Binding-site contacts:
Ligand atom C1 contacts residue THR231 of chain 1.C at 3.6 Å.
Ligand atom C8 contacts residue THR188 of chain 1.C at 3.6 Å.
Ligand atom C3 contacts residue ASN229 of chain 1.C at 3.8 Å.
Ligand atom C1 contacts residue ILE194 of chain 1.C at 4.1 Å (hydrophobic).
Ligand atom C7 contacts residue LYS267 of chain 1.C at 4.2 Å.
Ligand atom C8 contacts residue ILE194 of chain 1.C at 3.8 Å (hydrophobic).
Ligand atom O6 contacts residue THR231 of chain 1.C at 4.0 Å.
Ligand atom O7 contacts residue GLN227 of chain 1.C at 3.8 Å.
Ligand atom C7 contacts residue ILE194 of chain 1.C at 3.9 Å (hydrophobic).
Ligand atom C7 contacts residue GLN227 of chain 1.C at 4.5 Å.
Ligand atom C6 contacts residue GLU232 of chain 1.C at 4.2 Å.
Ligand atom C5 contacts residue THR231 of chain 1.C at 4.1 Å.
Ligand atom C2 contacts residue ILE194 of chain 1.C at 4.5 Å (hydrophobic).
Ligand atom C7 contacts residue ASN229 of chain 1.C at 3.5 Å.
Ligand atom O6 contacts residue GLU232 of chain 1.C at 3.1 Å (salt-bridge).
Ligand atom O7 contacts residue LYS267 of chain 1.C at 3.1 Å (salt-bridge).
Ligand atom N2 contacts residue ILE194 of chain 1.C at 3.6 Å.
Ligand atom C1 contacts residue ASN229 of chain 1.C at 1.4 Å.
Ligand atom O5 contacts residue ASN229 of chain 1.C at 2.3 Å (h-bond).
Ligand atom N2 contacts residue ASN229 of chain 1.C at 3.0 Å (h-bond).
Ligand atom C8 contacts residue GLN227 of chain 1.C at 4.0 Å.
Ligand atom O5 contacts residue THR231 of chain 1.C at 4.0 Å.
Ligand atom C2 contacts residue ASN229 of chain 1.C at 2.5 Å.
Ligand atom O7 contacts residue ASN229 of chain 1.C at 3.5 Å (h-bond).
Ligand atom C5 contacts residue ASN229 of chain 1.C at 3.6 Å.
Ligand atom C4 contacts residue ASN229 of chain 1.C at 4.2 Å.

Sequence of chain 1.C:
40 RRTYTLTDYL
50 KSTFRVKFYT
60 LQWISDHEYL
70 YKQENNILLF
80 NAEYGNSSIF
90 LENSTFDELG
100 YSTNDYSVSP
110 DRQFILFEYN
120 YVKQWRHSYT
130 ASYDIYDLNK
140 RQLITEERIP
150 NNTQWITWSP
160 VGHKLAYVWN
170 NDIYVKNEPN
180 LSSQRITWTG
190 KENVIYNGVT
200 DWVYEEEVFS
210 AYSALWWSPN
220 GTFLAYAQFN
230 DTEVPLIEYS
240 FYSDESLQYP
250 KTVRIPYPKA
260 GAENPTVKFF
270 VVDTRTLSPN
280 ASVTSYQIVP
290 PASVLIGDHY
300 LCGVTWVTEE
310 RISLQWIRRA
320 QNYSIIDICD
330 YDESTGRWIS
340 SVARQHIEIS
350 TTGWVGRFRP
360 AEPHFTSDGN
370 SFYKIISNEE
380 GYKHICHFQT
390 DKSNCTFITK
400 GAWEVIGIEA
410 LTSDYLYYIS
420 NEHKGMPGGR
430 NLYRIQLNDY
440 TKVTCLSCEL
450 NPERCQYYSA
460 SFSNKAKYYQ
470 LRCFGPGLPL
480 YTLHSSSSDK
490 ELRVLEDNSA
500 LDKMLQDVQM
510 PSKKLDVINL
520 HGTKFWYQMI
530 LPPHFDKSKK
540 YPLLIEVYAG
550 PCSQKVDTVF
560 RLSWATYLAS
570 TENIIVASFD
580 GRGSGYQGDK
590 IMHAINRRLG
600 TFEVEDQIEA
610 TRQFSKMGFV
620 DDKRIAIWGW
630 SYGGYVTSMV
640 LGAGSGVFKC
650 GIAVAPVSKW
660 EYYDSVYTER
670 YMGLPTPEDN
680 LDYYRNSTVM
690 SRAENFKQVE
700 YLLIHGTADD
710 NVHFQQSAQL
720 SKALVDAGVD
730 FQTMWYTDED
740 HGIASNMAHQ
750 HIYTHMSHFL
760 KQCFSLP

This protein binds this small molecule.
Small molecule (SMILES): CC(=O)N[C@@H]1[C@@H](O)[C@H](O)[C@@H](CO)O[C@H]1O